Binding-site contacts:
Ligand atom C6 contacts residue SER785 of chain 1.B at 4.1 Å.
Ligand atom C1 contacts residue ASN783 of chain 1.B at 3.1 Å.
Ligand atom C2 contacts residue ASN783 of chain 1.B at 3.8 Å.
Ligand atom C5 contacts residue SER785 of chain 1.B at 3.8 Å.
Ligand atom N2 contacts residue ASN783 of chain 1.B at 3.5 Å (h-bond).
Ligand atom O5 contacts residue SER785 of chain 1.B at 3.7 Å.
Ligand atom C7 contacts residue ASN783 of chain 1.B at 3.2 Å.
Ligand atom O6 contacts residue GLN786 of chain 1.B at 4.4 Å.
Ligand atom C8 contacts residue ASN783 of chain 1.B at 3.8 Å.
Ligand atom O5 contacts residue ASN783 of chain 1.B at 4.2 Å.
Ligand atom O7 contacts residue ASN783 of chain 1.B at 3.3 Å (h-bond).
Ligand atom C1 contacts residue SER785 of chain 1.B at 4.0 Å.
Ligand atom C6 contacts residue GLN786 of chain 1.B at 3.7 Å.

Sequence of chain 1.B:
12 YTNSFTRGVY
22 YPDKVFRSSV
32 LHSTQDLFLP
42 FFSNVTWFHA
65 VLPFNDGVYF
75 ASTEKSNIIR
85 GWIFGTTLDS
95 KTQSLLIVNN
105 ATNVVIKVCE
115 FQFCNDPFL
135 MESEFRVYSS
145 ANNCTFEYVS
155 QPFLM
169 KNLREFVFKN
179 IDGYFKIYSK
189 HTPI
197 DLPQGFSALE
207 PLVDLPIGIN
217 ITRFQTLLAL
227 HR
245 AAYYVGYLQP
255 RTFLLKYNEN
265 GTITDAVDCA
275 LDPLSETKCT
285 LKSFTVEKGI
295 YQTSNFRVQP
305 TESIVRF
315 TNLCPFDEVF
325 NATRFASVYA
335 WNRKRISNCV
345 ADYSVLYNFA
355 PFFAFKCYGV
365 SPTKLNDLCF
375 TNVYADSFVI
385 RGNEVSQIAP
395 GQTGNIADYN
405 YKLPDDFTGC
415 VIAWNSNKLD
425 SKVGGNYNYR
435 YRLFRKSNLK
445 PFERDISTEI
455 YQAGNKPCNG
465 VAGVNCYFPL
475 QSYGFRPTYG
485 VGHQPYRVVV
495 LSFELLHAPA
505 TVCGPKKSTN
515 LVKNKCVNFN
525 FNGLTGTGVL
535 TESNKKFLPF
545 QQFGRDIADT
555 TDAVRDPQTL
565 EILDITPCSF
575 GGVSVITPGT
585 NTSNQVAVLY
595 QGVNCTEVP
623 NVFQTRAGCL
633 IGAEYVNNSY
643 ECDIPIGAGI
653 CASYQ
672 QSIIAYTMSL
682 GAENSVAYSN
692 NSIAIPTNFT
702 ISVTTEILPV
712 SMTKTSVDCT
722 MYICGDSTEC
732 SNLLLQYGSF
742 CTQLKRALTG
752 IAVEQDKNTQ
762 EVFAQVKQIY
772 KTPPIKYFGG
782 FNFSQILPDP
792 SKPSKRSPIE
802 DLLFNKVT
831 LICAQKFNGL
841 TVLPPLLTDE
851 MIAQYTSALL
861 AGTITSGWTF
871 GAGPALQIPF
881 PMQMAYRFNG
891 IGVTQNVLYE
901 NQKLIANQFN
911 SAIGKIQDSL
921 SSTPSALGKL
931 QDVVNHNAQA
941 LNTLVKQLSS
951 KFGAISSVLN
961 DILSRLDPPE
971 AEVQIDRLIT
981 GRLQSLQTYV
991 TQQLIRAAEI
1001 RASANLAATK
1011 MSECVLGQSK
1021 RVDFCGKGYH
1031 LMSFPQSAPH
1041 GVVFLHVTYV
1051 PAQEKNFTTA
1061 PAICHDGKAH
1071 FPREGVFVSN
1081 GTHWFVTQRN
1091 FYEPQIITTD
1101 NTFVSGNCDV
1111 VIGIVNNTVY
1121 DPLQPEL

The protein below binds the small molecule below.
Small molecule (SMILES): CC(=O)N[C@H]1[C@H](O[C@H]2[C@H](O)[C@@H](NC(C)=O)CO[C@@H]2CO)O[C@H](CO)[C@@H](O)[C@@H]1O